A protein and the small-molecule ligand that binds it are described below.
Small molecule (SMILES): C[N+](C)(C)CCS

Sequence of chain 2.A:
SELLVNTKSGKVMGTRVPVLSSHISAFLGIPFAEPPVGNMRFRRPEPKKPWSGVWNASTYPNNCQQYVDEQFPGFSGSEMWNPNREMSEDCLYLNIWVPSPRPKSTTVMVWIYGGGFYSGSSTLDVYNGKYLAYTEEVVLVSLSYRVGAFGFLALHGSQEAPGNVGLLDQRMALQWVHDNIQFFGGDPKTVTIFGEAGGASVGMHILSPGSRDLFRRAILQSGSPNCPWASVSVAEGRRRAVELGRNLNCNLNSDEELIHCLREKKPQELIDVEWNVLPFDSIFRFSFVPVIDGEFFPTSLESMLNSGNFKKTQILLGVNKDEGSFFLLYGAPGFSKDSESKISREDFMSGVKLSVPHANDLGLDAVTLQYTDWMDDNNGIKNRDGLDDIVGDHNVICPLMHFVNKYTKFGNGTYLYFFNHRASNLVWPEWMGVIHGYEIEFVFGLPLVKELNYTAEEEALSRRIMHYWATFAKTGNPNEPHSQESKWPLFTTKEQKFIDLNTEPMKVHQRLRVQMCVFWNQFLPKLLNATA

Binding-site contacts:
Ligand atom C2 contacts residue HIS440 of chain 2.A at 4.1 Å.
Ligand atom SD contacts residue GLY118 of chain 2.A at 4.1 Å.
Ligand atom SD contacts residue OAS200 of chain 2.A at 4.4 Å.
Ligand atom C5 contacts residue PHE330 of chain 2.A at 3.7 Å (hydrophobic).
Ligand atom SD contacts residue TRP84 of chain 2.A at 4.0 Å.
Ligand atom SD contacts residue GLU199 of chain 2.A at 3.2 Å (salt-bridge).
Ligand atom C5 contacts residue TRP84 of chain 2.A at 3.9 Å (hydrophobic).
Ligand atom C2 contacts residue TRP84 of chain 2.A at 3.5 Å (hydrophobic).
Ligand atom N1 contacts residue HIS440 of chain 2.A at 4.2 Å.
Ligand atom C4 contacts residue TYR442 of chain 2.A at 4.4 Å (hydrophobic).
Ligand atom N1 contacts residue PHE330 of chain 2.A at 4.2 Å.
Ligand atom C4 contacts residue PHE330 of chain 2.A at 3.7 Å (hydrophobic).
Ligand atom C4 contacts residue HIS440 of chain 2.A at 3.6 Å.
Ligand atom C4 contacts residue TRP84 of chain 2.A at 3.6 Å (hydrophobic).
Ligand atom N1 contacts residue TRP84 of chain 2.A at 4.2 Å.
Ligand atom C1 contacts residue TRP84 of chain 2.A at 3.9 Å (hydrophobic).
Ligand atom SD contacts residue TYR130 of chain 2.A at 4.2 Å.
Ligand atom C3 contacts residue PHE331 of chain 2.A at 4.4 Å (hydrophobic).
Ligand atom C3 contacts residue PHE330 of chain 2.A at 3.9 Å (hydrophobic).
Ligand atom C3 contacts residue HIS440 of chain 2.A at 3.6 Å.
Ligand atom SD contacts residue GLY117 of chain 2.A at 4.2 Å.